This small molecule binds to this protein.
Small molecule (SMILES): CC(=O)N[C@H]1[C@H](O[C@H]2[C@H](O)[C@@H](NC(C)=O)CO[C@@H]2CO)O[C@H](CO)[C@@H](O)[C@@H]1O

Sequence of chain 1.B:
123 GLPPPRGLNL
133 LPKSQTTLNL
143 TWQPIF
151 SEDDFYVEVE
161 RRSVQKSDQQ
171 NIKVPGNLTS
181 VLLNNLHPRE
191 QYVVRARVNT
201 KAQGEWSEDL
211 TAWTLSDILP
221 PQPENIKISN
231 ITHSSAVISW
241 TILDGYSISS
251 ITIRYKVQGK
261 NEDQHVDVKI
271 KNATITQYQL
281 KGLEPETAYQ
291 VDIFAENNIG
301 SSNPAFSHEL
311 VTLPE

Binding-site contacts:
Ligand atom O5 contacts residue THR143 of chain 1.B at 3.2 Å.
Ligand atom C3 contacts residue ASN141 of chain 1.B at 3.8 Å.
Ligand atom N2 contacts residue ASN141 of chain 1.B at 3.1 Å (h-bond).
Ligand atom C5 contacts residue ASN141 of chain 1.B at 3.6 Å.
Ligand atom O5 contacts residue ASN141 of chain 1.B at 2.2 Å (h-bond).
Ligand atom O6 contacts residue ASN141 of chain 1.B at 4.4 Å.
Ligand atom C2 contacts residue SER180 of chain 1.B at 4.3 Å.
Ligand atom C7 contacts residue ASN141 of chain 1.B at 3.8 Å.
Ligand atom C6 contacts residue THR143 of chain 1.B at 4.1 Å.
Ligand atom O7 contacts residue SER180 of chain 1.B at 2.7 Å (h-bond).
Ligand atom C4 contacts residue ASN141 of chain 1.B at 4.2 Å.
Ligand atom O7 contacts residue ASN141 of chain 1.B at 4.1 Å.
Ligand atom C8 contacts residue LEU182 of chain 1.B at 3.9 Å (hydrophobic).
Ligand atom C1 contacts residue THR143 of chain 1.B at 3.9 Å.
Ligand atom C2 contacts residue ASN141 of chain 1.B at 2.6 Å.
Ligand atom C3 contacts residue SER180 of chain 1.B at 3.8 Å.
Ligand atom C1 contacts residue ASN141 of chain 1.B at 1.4 Å.
Ligand atom C5 contacts residue THR143 of chain 1.B at 3.5 Å.
Ligand atom C1 contacts residue SER180 of chain 1.B at 4.1 Å.
Ligand atom C7 contacts residue SER180 of chain 1.B at 3.8 Å.